Binding-site contacts:
Ligand atom C1 contacts residue ASN801 of chain 1.B at 1.4 Å.
Ligand atom C4 contacts residue ASN801 of chain 1.B at 4.2 Å.
Ligand atom C8 contacts residue GLN804 of chain 1.B at 4.2 Å.
Ligand atom C2 contacts residue ASN801 of chain 1.B at 2.5 Å.
Ligand atom C5 contacts residue SER803 of chain 1.B at 3.3 Å.
Ligand atom C5 contacts residue GLN804 of chain 1.B at 4.2 Å.
Ligand atom C7 contacts residue ASN801 of chain 1.B at 3.7 Å.
Ligand atom O6 contacts residue ASN801 of chain 1.B at 4.5 Å.
Ligand atom C5 contacts residue ASN801 of chain 1.B at 3.6 Å.
Ligand atom N2 contacts residue ASN801 of chain 1.B at 3.0 Å (h-bond).
Ligand atom O5 contacts residue SER803 of chain 1.B at 3.2 Å (h-bond).
Ligand atom C6 contacts residue GLN804 of chain 1.B at 3.4 Å.
Ligand atom O7 contacts residue ASN801 of chain 1.B at 3.9 Å.
Ligand atom C3 contacts residue ASN801 of chain 1.B at 3.8 Å.
Ligand atom C6 contacts residue SER803 of chain 1.B at 3.6 Å.
Ligand atom O6 contacts residue SER803 of chain 1.B at 4.1 Å.
Ligand atom O6 contacts residue GLN804 of chain 1.B at 3.6 Å.
Ligand atom O5 contacts residue ASN801 of chain 1.B at 2.3 Å (h-bond).
Ligand atom C1 contacts residue SER803 of chain 1.B at 3.6 Å.

Sequence of chain 1.B:
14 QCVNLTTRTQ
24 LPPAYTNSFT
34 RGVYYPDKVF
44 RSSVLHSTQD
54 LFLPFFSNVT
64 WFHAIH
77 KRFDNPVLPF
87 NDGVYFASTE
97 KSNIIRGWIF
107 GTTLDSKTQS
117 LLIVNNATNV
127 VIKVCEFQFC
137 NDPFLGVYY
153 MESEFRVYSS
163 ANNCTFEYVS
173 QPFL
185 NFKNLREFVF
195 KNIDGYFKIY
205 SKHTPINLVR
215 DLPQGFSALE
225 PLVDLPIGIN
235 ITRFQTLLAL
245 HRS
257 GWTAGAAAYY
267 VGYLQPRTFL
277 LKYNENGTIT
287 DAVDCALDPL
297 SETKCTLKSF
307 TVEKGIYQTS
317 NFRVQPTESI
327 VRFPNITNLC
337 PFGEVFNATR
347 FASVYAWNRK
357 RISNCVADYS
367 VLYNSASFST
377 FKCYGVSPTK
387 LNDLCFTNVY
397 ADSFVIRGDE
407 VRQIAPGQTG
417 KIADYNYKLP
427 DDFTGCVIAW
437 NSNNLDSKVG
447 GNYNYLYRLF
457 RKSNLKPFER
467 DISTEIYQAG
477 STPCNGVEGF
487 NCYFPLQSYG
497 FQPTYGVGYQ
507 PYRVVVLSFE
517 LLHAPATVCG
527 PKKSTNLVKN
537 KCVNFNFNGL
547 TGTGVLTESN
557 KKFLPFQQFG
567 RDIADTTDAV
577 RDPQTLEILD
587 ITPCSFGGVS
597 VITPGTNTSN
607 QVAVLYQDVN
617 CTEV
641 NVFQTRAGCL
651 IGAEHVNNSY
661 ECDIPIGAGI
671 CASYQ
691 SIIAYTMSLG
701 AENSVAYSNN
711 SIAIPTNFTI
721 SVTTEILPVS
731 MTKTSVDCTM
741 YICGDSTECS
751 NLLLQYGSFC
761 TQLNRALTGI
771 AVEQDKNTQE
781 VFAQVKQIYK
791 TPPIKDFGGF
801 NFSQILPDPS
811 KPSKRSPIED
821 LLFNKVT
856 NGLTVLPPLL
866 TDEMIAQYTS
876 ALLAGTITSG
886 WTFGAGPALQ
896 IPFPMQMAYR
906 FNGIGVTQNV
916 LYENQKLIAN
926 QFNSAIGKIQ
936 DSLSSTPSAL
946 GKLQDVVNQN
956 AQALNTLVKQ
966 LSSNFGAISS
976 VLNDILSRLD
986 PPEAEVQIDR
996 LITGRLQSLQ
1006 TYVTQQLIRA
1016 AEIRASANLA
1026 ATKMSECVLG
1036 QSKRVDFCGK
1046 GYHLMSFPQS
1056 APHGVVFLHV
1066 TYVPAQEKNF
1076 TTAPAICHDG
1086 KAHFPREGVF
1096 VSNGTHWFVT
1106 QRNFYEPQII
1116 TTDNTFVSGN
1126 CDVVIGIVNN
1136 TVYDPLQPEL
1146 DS

This protein binds this small molecule.
Small molecule (SMILES): CC(=O)N[C@H]1[C@H](O[C@H]2[C@H](O)[C@@H](NC(C)=O)CO[C@@H]2CO)O[C@H](CO)[C@@H](O)[C@@H]1O